Sequence of chain 1.F:
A

Binding-site contacts:
Ligand atom C11 contacts residue ALA72 of chain 1.D at 4.2 Å (hydrophobic).
Ligand atom C1 contacts residue GLU81 of chain 1.D at 3.2 Å.
Ligand atom C3 contacts residue ALA1 of chain 1.F at 4.2 Å (hydrophobic).
Ligand atom C2 contacts residue THR71 of chain 1.D at 4.1 Å.
Ligand atom C2 contacts residue GLU81 of chain 1.D at 3.8 Å.
Ligand atom C8 contacts residue GLU81 of chain 1.D at 3.6 Å.
Ligand atom C7 contacts residue GLU128 of chain 1.D at 4.1 Å.
Ligand atom O10 contacts residue ALA1 of chain 1.F at 2.2 Å (h-bond).
Ligand atom O1 contacts residue GLU81 of chain 1.D at 2.7 Å (salt-bridge).
Ligand atom O10 contacts residue ZGL2 of chain 1.F at 4.0 Å.
Ligand atom N2 contacts residue ALA1 of chain 1.F at 4.0 Å.
Ligand atom N2 contacts residue GLU81 of chain 1.D at 3.1 Å (salt-bridge).
Ligand atom C10 contacts residue ALA1 of chain 1.F at 1.3 Å (hydrophobic).
Ligand atom C5 contacts residue ASN73 of chain 1.D at 4.2 Å.
Ligand atom O5 contacts residue GLU81 of chain 1.D at 4.3 Å.
Ligand atom O3 contacts residue ALA1 of chain 1.F at 2.9 Å (h-bond).
Ligand atom O6 contacts residue ASN73 of chain 1.D at 4.0 Å.
Ligand atom N2 contacts residue THR71 of chain 1.D at 4.0 Å.
Ligand atom O1 contacts residue THR71 of chain 1.D at 3.2 Å (h-bond).
Ligand atom C11 contacts residue THR71 of chain 1.D at 4.1 Å.
Ligand atom C8 contacts residue ALA1 of chain 1.F at 4.2 Å (hydrophobic).
Ligand atom O5 contacts residue ASN73 of chain 1.D at 4.0 Å.
Ligand atom C9 contacts residue ALA1 of chain 1.F at 2.5 Å (hydrophobic).
Ligand atom O7 contacts residue ALA1 of chain 1.F at 3.0 Å (h-bond).
Ligand atom C10 contacts residue ZGL2 of chain 1.F at 4.3 Å.
Ligand atom C11 contacts residue ALA1 of chain 1.F at 3.7 Å (hydrophobic).
Ligand atom C8 contacts residue PHE97 of chain 1.D at 3.8 Å (hydrophobic).
Ligand atom C9 contacts residue THR71 of chain 1.D at 4.0 Å.
Ligand atom C7 contacts residue GLU81 of chain 1.D at 3.7 Å.
Ligand atom C7 contacts residue ALA1 of chain 1.F at 3.5 Å (hydrophobic).
Ligand atom O10 contacts residue HIS186 of chain 1.D at 2.9 Å (h-bond).
Ligand atom O1 contacts residue ASN73 of chain 1.D at 3.3 Å (h-bond).
Ligand atom C6 contacts residue TYR84 of chain 1.D at 4.0 Å (hydrophobic).
Ligand atom O5 contacts residue TYR84 of chain 1.D at 3.8 Å.
Ligand atom C1 contacts residue ASN73 of chain 1.D at 4.2 Å.
Ligand atom O3 contacts residue THR71 of chain 1.D at 4.3 Å.
Ligand atom C10 contacts residue HIS186 of chain 1.D at 4.1 Å.
Ligand atom C1 contacts residue THR71 of chain 1.D at 4.2 Å.
Ligand atom C8 contacts residue GLU128 of chain 1.D at 3.3 Å.
Ligand atom C3 contacts residue THR71 of chain 1.D at 3.6 Å.

Sequence of chain 1.D:
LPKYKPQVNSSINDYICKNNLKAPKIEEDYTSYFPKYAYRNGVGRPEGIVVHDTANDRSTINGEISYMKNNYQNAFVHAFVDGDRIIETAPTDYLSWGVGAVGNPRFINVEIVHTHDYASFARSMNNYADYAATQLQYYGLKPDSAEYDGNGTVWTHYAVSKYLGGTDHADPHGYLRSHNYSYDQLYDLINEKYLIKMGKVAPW

The small molecule below binds the protein below.
Small molecule (SMILES): CC(=O)N[C@@H]1[C@@H](O[C@H](C)C(=O)O)[C@H](O)[C@@H](CO)O[C@@H]1O